Sequence of chain 1.C:
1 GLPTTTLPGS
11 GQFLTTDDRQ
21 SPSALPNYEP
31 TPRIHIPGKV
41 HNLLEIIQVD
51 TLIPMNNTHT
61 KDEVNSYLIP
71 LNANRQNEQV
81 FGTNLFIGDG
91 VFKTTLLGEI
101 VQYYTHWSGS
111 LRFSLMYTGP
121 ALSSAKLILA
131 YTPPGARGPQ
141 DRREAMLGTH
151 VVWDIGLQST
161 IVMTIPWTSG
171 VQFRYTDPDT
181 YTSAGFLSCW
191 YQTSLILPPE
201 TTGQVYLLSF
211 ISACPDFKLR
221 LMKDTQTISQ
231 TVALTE

This small molecule binds to this protein.
Small molecule (SMILES): Cc1cc(CCCCCOc2ccc(C3=NCCO3)cc2)on1

Sequence of chain 1.A:
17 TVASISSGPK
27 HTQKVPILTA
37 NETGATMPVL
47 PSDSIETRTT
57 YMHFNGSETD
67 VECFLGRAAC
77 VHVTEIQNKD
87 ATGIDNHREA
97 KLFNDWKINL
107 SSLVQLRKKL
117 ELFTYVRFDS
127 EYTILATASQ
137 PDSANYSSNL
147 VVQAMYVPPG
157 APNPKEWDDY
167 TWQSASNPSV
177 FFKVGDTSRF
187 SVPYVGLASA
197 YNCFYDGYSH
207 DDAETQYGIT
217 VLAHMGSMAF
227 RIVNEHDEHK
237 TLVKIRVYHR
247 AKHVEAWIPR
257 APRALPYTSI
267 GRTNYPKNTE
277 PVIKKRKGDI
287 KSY

Binding-site contacts:
Ligand atom C2A contacts residue PHE186 of chain 1.A at 3.3 Å (hydrophobic).
Ligand atom C3B contacts residue TYR152 of chain 1.A at 3.7 Å (hydrophobic).
Ligand atom C5B contacts residue PHE186 of chain 1.A at 3.9 Å (hydrophobic).
Ligand atom C4B contacts residue TYR152 of chain 1.A at 3.8 Å (hydrophobic).
Ligand atom N2 contacts residue MET221 of chain 1.A at 3.4 Å (h-bond).
Ligand atom C4C contacts residue VAL191 of chain 1.A at 3.0 Å (hydrophobic).
Ligand atom C1B contacts residue TYR128 of chain 1.A at 3.6 Å (hydrophobic).
Ligand atom C1C contacts residue TYR128 of chain 1.A at 3.9 Å (hydrophobic).
Ligand atom N3A contacts residue PRO174 of chain 1.A at 3.7 Å.
Ligand atom C2A contacts residue TYR152 of chain 1.A at 3.6 Å (hydrophobic).
Ligand atom C5A contacts residue ALA150 of chain 1.A at 4.0 Å (hydrophobic).
Ligand atom C5 contacts residue MET221 of chain 1.A at 3.6 Å (hydrophobic).
Ligand atom C5A contacts residue PHE186 of chain 1.A at 3.5 Å (hydrophobic).
Ligand atom C1C contacts residue LEU106 of chain 1.A at 4.0 Å (hydrophobic).
Ligand atom C1B contacts residue ILE104 of chain 1.A at 4.0 Å (hydrophobic).
Ligand atom N3A contacts residue ALA24 of chain 1.C at 3.8 Å.
Ligand atom O1A contacts residue PHE186 of chain 1.A at 3.0 Å.
Ligand atom C4C contacts residue VAL188 of chain 1.A at 3.7 Å (hydrophobic).
Ligand atom C1C contacts residue MET221 of chain 1.A at 4.0 Å (hydrophobic).
Ligand atom N3A contacts residue PHE186 of chain 1.A at 4.0 Å.
Ligand atom C1B contacts residue VAL188 of chain 1.A at 3.8 Å (hydrophobic).
Ligand atom C5A contacts residue VAL176 of chain 1.A at 3.6 Å (hydrophobic).
Ligand atom C3C contacts residue TYR128 of chain 1.A at 3.4 Å (hydrophobic).
Ligand atom C4 contacts residue LEU106 of chain 1.A at 3.5 Å (hydrophobic).
Ligand atom C6B contacts residue TYR128 of chain 1.A at 3.3 Å (hydrophobic).
Ligand atom C2B contacts residue VAL188 of chain 1.A at 3.5 Å (hydrophobic).
Ligand atom O1B contacts residue ILE104 of chain 1.A at 3.9 Å.
Ligand atom C6B contacts residue ILE104 of chain 1.A at 3.6 Å (hydrophobic).
Ligand atom O1 contacts residue MET221 of chain 1.A at 2.5 Å (h-bond).
Ligand atom C5C contacts residue VAL188 of chain 1.A at 4.1 Å (hydrophobic).
Ligand atom C4A contacts residue PRO174 of chain 1.A at 3.1 Å (hydrophobic).
Ligand atom C4B contacts residue PHE186 of chain 1.A at 3.6 Å (hydrophobic).
Ligand atom O1B contacts residue TYR128 of chain 1.A at 3.4 Å (h-bond).
Ligand atom C5C contacts residue VAL191 of chain 1.A at 3.8 Å (hydrophobic).
Ligand atom C2C contacts residue TYR197 of chain 1.A at 3.7 Å (hydrophobic).
Ligand atom C5B contacts residue MET224 of chain 1.A at 3.8 Å (hydrophobic).
Ligand atom C3B contacts residue VAL188 of chain 1.A at 3.8 Å (hydrophobic).
Ligand atom N3A contacts residue TYR152 of chain 1.A at 3.5 Å.
Ligand atom C2C contacts residue MET221 of chain 1.A at 4.0 Å (hydrophobic).
Ligand atom C5B contacts residue TYR128 of chain 1.A at 4.0 Å (hydrophobic).